Binding-site contacts:
Ligand atom O1 contacts residue HIS576 of chain 1.A at 3.4 Å.
Ligand atom N contacts residue HIS576 of chain 1.A at 4.1 Å.
Ligand atom C8 contacts residue THR1253 of chain 1.A at 3.3 Å.
Ligand atom C9 contacts residue ASP1008 of chain 1.A at 3.7 Å.
Ligand atom C11 contacts residue VAL579 of chain 1.A at 3.7 Å (hydrophobic).
Ligand atom O1 contacts residue ILE1004 of chain 1.A at 4.2 Å.
Ligand atom O contacts residue VAL579 of chain 1.A at 4.2 Å.
Ligand atom C5 contacts residue TYR1250 of chain 1.A at 3.6 Å (hydrophobic).
Ligand atom C10 contacts residue ASP1008 of chain 1.A at 3.7 Å.
Ligand atom C10 contacts residue VAL548 of chain 1.A at 3.8 Å (hydrophobic).
Ligand atom O1 contacts residue TYR1250 of chain 1.A at 4.1 Å.
Ligand atom C6 contacts residue VAL579 of chain 1.A at 4.0 Å (hydrophobic).
Ligand atom C1 contacts residue ILE1004 of chain 1.A at 3.7 Å (hydrophobic).
Ligand atom C3 contacts residue ILE1004 of chain 1.A at 3.9 Å (hydrophobic).
Ligand atom C12 contacts residue ILE545 of chain 1.A at 3.8 Å (hydrophobic).
Ligand atom C4 contacts residue ILE1004 of chain 1.A at 3.4 Å (hydrophobic).
Ligand atom O1 contacts residue ASP1008 of chain 1.A at 2.4 Å (salt-bridge).
Ligand atom C2 contacts residue ASP1008 of chain 1.A at 4.0 Å.
Ligand atom C9 contacts residue ILE1007 of chain 1.A at 3.9 Å (hydrophobic).
Ligand atom C7 contacts residue HIS576 of chain 1.A at 3.7 Å.
Ligand atom O2 contacts residue VAL579 of chain 1.A at 4.1 Å.
Ligand atom C4 contacts residue ASP1008 of chain 1.A at 4.2 Å.
Ligand atom C4 contacts residue TYR1250 of chain 1.A at 4.2 Å (hydrophobic).
Ligand atom C5 contacts residue LEU1116 of chain 1.A at 4.0 Å (hydrophobic).
Ligand atom C contacts residue ILE1004 of chain 1.A at 4.2 Å (hydrophobic).
Ligand atom C6 contacts residue ILE1004 of chain 1.A at 4.2 Å (hydrophobic).
Ligand atom O2 contacts residue HIS576 of chain 1.A at 3.4 Å.
Ligand atom C3 contacts residue VAL579 of chain 1.A at 4.1 Å (hydrophobic).
Ligand atom C14 contacts residue ILE1004 of chain 1.A at 4.2 Å (hydrophobic).
Ligand atom C12 contacts residue ALA541 of chain 1.A at 3.5 Å (hydrophobic).
Ligand atom O2 contacts residue TYR1257 of chain 1.A at 4.0 Å.
Ligand atom C11 contacts residue ILE1004 of chain 1.A at 4.1 Å (hydrophobic).
Ligand atom C15 contacts residue VAL579 of chain 1.A at 4.2 Å (hydrophobic).
Ligand atom C1 contacts residue ASP1008 of chain 1.A at 3.8 Å.
Ligand atom C14 contacts residue ALA541 of chain 1.A at 3.4 Å (hydrophobic).
Ligand atom C12 contacts residue PRO544 of chain 1.A at 3.9 Å (hydrophobic).
Ligand atom C8 contacts residue HIS576 of chain 1.A at 4.0 Å.
Ligand atom C9 contacts residue ILE1004 of chain 1.A at 3.9 Å (hydrophobic).
Ligand atom N1 contacts residue LEU1116 of chain 1.A at 4.1 Å.
Ligand atom C13 contacts residue VAL579 of chain 1.A at 3.9 Å (hydrophobic).

The small molecule below binds the protein below.
Small molecule (SMILES): CC1(C)Oc2ccc(C#N)cc2[C@@H](N2CCCC2=O)[C@@H]1O

Sequence of chain 1.A:
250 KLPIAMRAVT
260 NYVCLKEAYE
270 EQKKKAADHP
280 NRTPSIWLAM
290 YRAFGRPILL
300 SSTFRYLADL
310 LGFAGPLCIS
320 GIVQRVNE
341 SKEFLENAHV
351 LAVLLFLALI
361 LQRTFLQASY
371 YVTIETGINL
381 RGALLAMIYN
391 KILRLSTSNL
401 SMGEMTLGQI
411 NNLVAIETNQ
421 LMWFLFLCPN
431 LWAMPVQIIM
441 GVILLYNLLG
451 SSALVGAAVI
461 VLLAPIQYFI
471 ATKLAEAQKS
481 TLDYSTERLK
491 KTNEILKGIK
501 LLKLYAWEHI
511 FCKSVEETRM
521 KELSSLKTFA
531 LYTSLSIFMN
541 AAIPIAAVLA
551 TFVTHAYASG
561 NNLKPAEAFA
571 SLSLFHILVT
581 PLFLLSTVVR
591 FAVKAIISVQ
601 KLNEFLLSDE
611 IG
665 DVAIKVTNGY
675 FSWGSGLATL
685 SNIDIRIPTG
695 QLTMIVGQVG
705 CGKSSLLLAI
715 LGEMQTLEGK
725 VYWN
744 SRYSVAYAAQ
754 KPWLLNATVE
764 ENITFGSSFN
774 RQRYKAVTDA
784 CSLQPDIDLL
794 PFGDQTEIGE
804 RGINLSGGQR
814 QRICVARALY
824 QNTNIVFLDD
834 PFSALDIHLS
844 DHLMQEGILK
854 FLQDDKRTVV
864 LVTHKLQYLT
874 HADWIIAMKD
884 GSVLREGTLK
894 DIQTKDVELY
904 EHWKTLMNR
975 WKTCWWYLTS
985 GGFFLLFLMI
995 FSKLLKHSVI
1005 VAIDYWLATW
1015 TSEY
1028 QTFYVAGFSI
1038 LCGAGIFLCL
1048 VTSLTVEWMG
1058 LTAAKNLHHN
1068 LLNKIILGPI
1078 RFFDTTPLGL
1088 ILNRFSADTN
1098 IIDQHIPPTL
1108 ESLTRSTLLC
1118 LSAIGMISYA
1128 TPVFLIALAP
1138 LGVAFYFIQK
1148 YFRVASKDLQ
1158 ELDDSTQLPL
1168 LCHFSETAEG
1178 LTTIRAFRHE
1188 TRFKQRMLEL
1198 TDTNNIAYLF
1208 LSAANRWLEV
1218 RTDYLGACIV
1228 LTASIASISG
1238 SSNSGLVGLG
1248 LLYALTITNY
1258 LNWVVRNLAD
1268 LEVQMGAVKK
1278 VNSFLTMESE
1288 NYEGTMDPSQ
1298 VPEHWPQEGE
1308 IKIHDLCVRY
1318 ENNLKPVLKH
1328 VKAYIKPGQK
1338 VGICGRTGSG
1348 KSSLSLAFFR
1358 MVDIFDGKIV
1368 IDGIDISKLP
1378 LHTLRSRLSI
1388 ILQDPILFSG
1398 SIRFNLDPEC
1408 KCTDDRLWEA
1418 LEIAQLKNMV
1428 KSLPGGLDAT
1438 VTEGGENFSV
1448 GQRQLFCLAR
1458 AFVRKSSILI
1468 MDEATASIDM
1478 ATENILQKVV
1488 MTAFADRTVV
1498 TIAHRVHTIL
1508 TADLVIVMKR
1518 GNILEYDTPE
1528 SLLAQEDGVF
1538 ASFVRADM